Binding-site contacts:
Ligand atom C14 contacts residue FIK1 of chain 1.G at 0.1 Å.
Ligand atom C23 contacts residue GLU170 of chain 1.B at 3.1 Å.
Ligand atom C23 contacts residue FIK1 of chain 1.G at 0.0 Å.
Ligand atom N10 contacts residue FIK1 of chain 1.G at 0.2 Å (h-bond).
Ligand atom C05 contacts residue FIK1 of chain 1.G at 0.1 Å.
Ligand atom O01 contacts residue GLU170 of chain 1.B at 3.0 Å (salt-bridge).
Ligand atom C09 contacts residue FIK1 of chain 1.G at 0.3 Å.
Ligand atom N15 contacts residue FIK1 of chain 1.G at 0.2 Å (h-bond).
Ligand atom C17 contacts residue FIK1 of chain 1.G at 0.1 Å.
Ligand atom C06 contacts residue FIK1 of chain 1.G at 0.2 Å.
Ligand atom C11 contacts residue FIK1 of chain 1.G at 0.1 Å.
Ligand atom N10 contacts residue HIS168 of chain 1.B at 2.9 Å (h-bond).
Ligand atom C07 contacts residue FIK1 of chain 1.G at 0.2 Å.
Ligand atom O18 contacts residue FIK1 of chain 1.G at 0.2 Å (h-bond).
Ligand atom N03 contacts residue FIK1 of chain 1.G at 0.4 Å (h-bond).
Ligand atom O21 contacts residue FIK1 of chain 1.G at 0.6 Å (h-bond).
Ligand atom C08 contacts residue FIK1 of chain 1.G at 0.2 Å.
Ligand atom C33 contacts residue FIK1 of chain 1.G at 0.1 Å.
Ligand atom C13 contacts residue FIK1 of chain 1.G at 0.1 Å.
Ligand atom N10 contacts residue CYS149 of chain 1.B at 3.0 Å (h-bond).
Ligand atom C26 contacts residue FIK1 of chain 1.G at 0.0 Å.
Ligand atom O20 contacts residue FIK1 of chain 1.G at 1.3 Å.
Ligand atom C25 contacts residue FIK1 of chain 1.G at 0.1 Å.
Ligand atom C04 contacts residue FIK1 of chain 1.G at 0.3 Å.
Ligand atom N27 contacts residue FIK1 of chain 1.G at 0.1 Å (h-bond).
Ligand atom C12 contacts residue FIK1 of chain 1.G at 0.2 Å.
Ligand atom O20 contacts residue CYS149 of chain 1.B at 2.6 Å (h-bond).
Ligand atom O20 contacts residue HIS45 of chain 1.B at 3.0 Å (h-bond).
Ligand atom N03 contacts residue GLN193 of chain 1.B at 2.9 Å (h-bond).
Ligand atom C11 contacts residue CYS149 of chain 1.B at 2.7 Å (hydrophobic).
Ligand atom O01 contacts residue FIK1 of chain 1.G at 0.5 Å (h-bond).
Ligand atom C19 contacts residue FIK1 of chain 1.G at 0.1 Å.
Ligand atom C34 contacts residue FIK1 of chain 1.G at 0.1 Å.
Ligand atom C24 contacts residue FIK1 of chain 1.G at 0.0 Å.
Ligand atom O18 contacts residue HIS167 of chain 1.B at 2.8 Å (h-bond).
Ligand atom O22 contacts residue GLN193 of chain 1.B at 3.0 Å (h-bond).
Ligand atom O22 contacts residue FIK1 of chain 1.G at 0.2 Å (h-bond).
Ligand atom C19 contacts residue CYS149 of chain 1.B at 1.8 Å (hydrophobic).
Ligand atom C16 contacts residue FIK1 of chain 1.G at 0.3 Å.
Ligand atom C02 contacts residue FIK1 of chain 1.G at 0.4 Å.

A protein and the small-molecule ligand that binds it are described below.
Small molecule (SMILES): CC(C)C[C@H](NC(=O)OC1CC2(C1)CN(C(=O)C(C)C)C2)C(=O)N[C@@H](C[C@@H]1CCNC1=O)[C@H](O)S(=O)(=O)O

Sequence of chain 1.B:
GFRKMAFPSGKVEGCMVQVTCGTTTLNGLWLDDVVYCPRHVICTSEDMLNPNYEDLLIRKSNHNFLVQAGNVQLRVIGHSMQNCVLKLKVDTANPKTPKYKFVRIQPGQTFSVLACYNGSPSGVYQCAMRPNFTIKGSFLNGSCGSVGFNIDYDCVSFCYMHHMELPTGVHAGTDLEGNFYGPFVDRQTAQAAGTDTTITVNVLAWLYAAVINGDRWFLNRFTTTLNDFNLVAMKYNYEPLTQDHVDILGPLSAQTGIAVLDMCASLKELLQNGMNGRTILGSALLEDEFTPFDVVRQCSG